Binding-site contacts:
Ligand atom C contacts residue GLU89 of chain 3.B at 3.5 Å.
Ligand atom O contacts residue GLY88 of chain 3.B at 3.2 Å.
Ligand atom NZ contacts residue THR67 of chain 3.B at 2.8 Å (h-bond).
Ligand atom NZ contacts residue TRP87 of chain 3.B at 3.7 Å.
Ligand atom CA contacts residue TRP87 of chain 3.B at 3.7 Å (hydrophobic).
Ligand atom CD contacts residue TRP87 of chain 3.B at 3.3 Å (hydrophobic).
Ligand atom OH contacts residue TRP87 of chain 3.B at 2.5 Å (h-bond).
Ligand atom O contacts residue HIS116 of chain 3.B at 3.5 Å.
Ligand atom CA contacts residue GLU89 of chain 3.B at 3.0 Å.
Ligand atom CA contacts residue SO41 of chain 3.N at 3.5 Å.
Ligand atom CE contacts residue TRP87 of chain 3.B at 3.6 Å (hydrophobic).
Ligand atom CG contacts residue TRP87 of chain 3.B at 3.5 Å (hydrophobic).
Ligand atom C contacts residue GLU89 of chain 3.B at 3.9 Å.
Ligand atom OH contacts residue GLY88 of chain 3.B at 3.2 Å (h-bond).
Ligand atom CB contacts residue HIS65 of chain 3.B at 3.6 Å.
Ligand atom CB contacts residue HIS116 of chain 3.B at 3.7 Å.
Ligand atom CG contacts residue HIS39 of chain 3.B at 3.8 Å.
Ligand atom CD contacts residue THR67 of chain 3.B at 3.7 Å.
Ligand atom N contacts residue HIS116 of chain 3.B at 3.6 Å.
Ligand atom CB contacts residue GLU89 of chain 3.B at 3.7 Å.
Ligand atom N contacts residue TRP87 of chain 3.B at 3.8 Å.
Ligand atom O contacts residue PRO117 of chain 3.B at 3.5 Å.
Ligand atom CD contacts residue HIS65 of chain 3.B at 3.6 Å.
Ligand atom CB contacts residue SO41 of chain 3.N at 3.8 Å.
Ligand atom N contacts residue GLU89 of chain 3.B at 3.0 Å (salt-bridge).
Ligand atom CH3 contacts residue THR67 of chain 3.B at 3.4 Å.
Ligand atom N contacts residue SO41 of chain 3.N at 2.6 Å (h-bond).
Ligand atom CB contacts residue GLU89 of chain 3.B at 3.8 Å.
Ligand atom OH contacts residue GLY86 of chain 3.B at 3.2 Å.
Ligand atom CD contacts residue TRP87 of chain 3.B at 3.8 Å (hydrophobic).
Ligand atom C contacts residue GLY88 of chain 3.B at 3.8 Å.
Ligand atom O contacts residue GLU89 of chain 3.B at 2.7 Å (salt-bridge).
Ligand atom CE contacts residue GLY88 of chain 3.B at 3.7 Å.
Ligand atom CH contacts residue TYR68 of chain 3.B at 3.5 Å (hydrophobic).
Ligand atom OH contacts residue TYR68 of chain 3.B at 3.4 Å (h-bond).
Ligand atom CH contacts residue TRP87 of chain 3.B at 3.4 Å (hydrophobic).
Ligand atom CH3 contacts residue TYR68 of chain 3.B at 3.3 Å (hydrophobic).
Ligand atom CH3 contacts residue TRP87 of chain 3.B at 3.8 Å (hydrophobic).
Ligand atom CH contacts residue THR67 of chain 3.B at 3.7 Å.
Ligand atom CG contacts residue GLU89 of chain 3.B at 3.6 Å.

This small molecule binds to this protein.
Small molecule (SMILES): CC(=O)NCCCC[C@H](N)C(=O)N[C@@H](CO)C(=O)N[C@@H](C)C(=O)N1CCC[C@H]1C(=O)N[C@@H](C)C=O

Sequence of chain 3.B:
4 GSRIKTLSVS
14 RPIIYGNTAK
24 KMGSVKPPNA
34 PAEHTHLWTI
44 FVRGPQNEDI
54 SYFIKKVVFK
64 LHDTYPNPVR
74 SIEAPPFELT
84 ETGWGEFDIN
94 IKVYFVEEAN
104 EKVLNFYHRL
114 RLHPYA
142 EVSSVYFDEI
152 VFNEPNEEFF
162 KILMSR